Sequence of chain 1.A:
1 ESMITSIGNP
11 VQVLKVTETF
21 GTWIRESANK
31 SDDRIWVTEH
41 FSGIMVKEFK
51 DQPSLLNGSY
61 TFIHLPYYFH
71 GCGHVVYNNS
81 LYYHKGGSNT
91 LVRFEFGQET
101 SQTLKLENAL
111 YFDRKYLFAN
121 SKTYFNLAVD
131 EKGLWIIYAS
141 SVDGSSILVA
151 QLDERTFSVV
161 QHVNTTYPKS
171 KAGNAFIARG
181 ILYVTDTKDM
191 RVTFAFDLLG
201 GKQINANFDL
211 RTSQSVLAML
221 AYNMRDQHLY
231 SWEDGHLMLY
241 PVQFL

The small molecule below binds the protein below.
Small molecule (SMILES): CC(=O)N[C@@H]1[C@@H](O)[C@H](O)[C@@H](CO)O[C@H]1O

Binding-site contacts:
Ligand atom O3 contacts residue VAL142 of chain 1.A at 4.0 Å.
Ligand atom O7 contacts residue SER146 of chain 1.A at 4.2 Å.
Ligand atom C4 contacts residue ASP143 of chain 1.A at 3.5 Å.
Ligand atom C8 contacts residue LEU148 of chain 1.A at 3.8 Å (hydrophobic).
Ligand atom O7 contacts residue SER140 of chain 1.A at 2.6 Å (h-bond).
Ligand atom C1 contacts residue ASN164 of chain 1.A at 1.5 Å.
Ligand atom C3 contacts residue ASN164 of chain 1.A at 3.9 Å.
Ligand atom N2 contacts residue ASN164 of chain 1.A at 3.0 Å (h-bond).
Ligand atom C4 contacts residue SER146 of chain 1.A at 4.4 Å.
Ligand atom C8 contacts residue SER140 of chain 1.A at 3.5 Å.
Ligand atom C2 contacts residue ASN164 of chain 1.A at 2.5 Å.
Ligand atom C8 contacts residue VAL142 of chain 1.A at 4.0 Å (hydrophobic).
Ligand atom C7 contacts residue LEU148 of chain 1.A at 4.3 Å (hydrophobic).
Ligand atom O5 contacts residue THR166 of chain 1.A at 4.3 Å.
Ligand atom C4 contacts residue ASN164 of chain 1.A at 4.2 Å.
Ligand atom C7 contacts residue SER140 of chain 1.A at 3.4 Å.
Ligand atom C5 contacts residue ASP143 of chain 1.A at 3.4 Å.
Ligand atom O7 contacts residue ASN164 of chain 1.A at 4.1 Å.
Ligand atom C6 contacts residue ASP143 of chain 1.A at 4.2 Å.
Ligand atom O7 contacts residue LEU148 of chain 1.A at 4.3 Å.
Ligand atom O5 contacts residue SER146 of chain 1.A at 3.9 Å.
Ligand atom O4 contacts residue ASP143 of chain 1.A at 3.0 Å (salt-bridge).
Ligand atom C1 contacts residue SER146 of chain 1.A at 4.0 Å.
Ligand atom O5 contacts residue ASP143 of chain 1.A at 4.5 Å.
Ligand atom C7 contacts residue VAL142 of chain 1.A at 4.3 Å (hydrophobic).
Ligand atom C3 contacts residue ASP143 of chain 1.A at 3.5 Å.
Ligand atom O7 contacts residue ASP143 of chain 1.A at 3.9 Å.
Ligand atom C5 contacts residue ASN164 of chain 1.A at 3.6 Å.
Ligand atom C5 contacts residue SER146 of chain 1.A at 3.4 Å.
Ligand atom C7 contacts residue ASN164 of chain 1.A at 3.8 Å.
Ligand atom O5 contacts residue ASN164 of chain 1.A at 2.3 Å (h-bond).
Ligand atom O7 contacts residue VAL142 of chain 1.A at 4.1 Å.
Ligand atom C1 contacts residue ASP143 of chain 1.A at 4.5 Å.
Ligand atom C6 contacts residue SER146 of chain 1.A at 3.9 Å.
Ligand atom O3 contacts residue ASP143 of chain 1.A at 4.4 Å.